Binding-site contacts:
Ligand atom C1 contacts residue ASN208 of chain 1.A at 1.5 Å.
Ligand atom O7 contacts residue NAG1 of chain 1.R at 4.3 Å.
Ligand atom C3 contacts residue ASN208 of chain 1.A at 3.9 Å.
Ligand atom O7 contacts residue ASN208 of chain 1.A at 3.8 Å.
Ligand atom O5 contacts residue ASN208 of chain 1.A at 2.5 Å (h-bond).
Ligand atom N2 contacts residue ASN208 of chain 1.A at 2.8 Å (h-bond).
Ligand atom C5 contacts residue ASN208 of chain 1.A at 3.8 Å.
Ligand atom C2 contacts residue ASN208 of chain 1.A at 2.5 Å.
Ligand atom C4 contacts residue ASN208 of chain 1.A at 4.3 Å.
Ligand atom O7 contacts residue THR218 of chain 1.A at 4.0 Å.
Ligand atom C8 contacts residue ASN208 of chain 1.A at 3.7 Å.
Ligand atom C8 contacts residue ASN207 of chain 1.A at 4.1 Å.
Ligand atom C1 contacts residue THR210 of chain 1.A at 4.1 Å.
Ligand atom C8 contacts residue LYS209 of chain 1.A at 4.2 Å.
Ligand atom C8 contacts residue NAG1 of chain 1.R at 3.6 Å.
Ligand atom C7 contacts residue ASN208 of chain 1.A at 3.5 Å.

A small-molecule ligand and the protein it binds are described below.
Small molecule (SMILES): CC(=O)N[C@@H]1[C@@H](O)[C@H](O)[C@@H](CO)O[C@H]1O

Sequence of chain 1.A:
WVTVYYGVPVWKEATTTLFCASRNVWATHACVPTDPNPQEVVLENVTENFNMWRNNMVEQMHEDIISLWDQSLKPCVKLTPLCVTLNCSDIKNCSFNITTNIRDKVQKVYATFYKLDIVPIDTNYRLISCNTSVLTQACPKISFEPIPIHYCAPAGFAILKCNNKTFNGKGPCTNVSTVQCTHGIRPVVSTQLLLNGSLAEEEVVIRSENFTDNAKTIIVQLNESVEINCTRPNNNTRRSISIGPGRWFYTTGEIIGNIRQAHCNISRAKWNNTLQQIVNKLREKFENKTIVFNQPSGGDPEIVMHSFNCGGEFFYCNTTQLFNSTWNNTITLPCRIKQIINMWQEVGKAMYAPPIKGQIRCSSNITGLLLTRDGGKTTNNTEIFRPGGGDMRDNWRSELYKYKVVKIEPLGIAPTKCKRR